Sequence of chain 16.B:
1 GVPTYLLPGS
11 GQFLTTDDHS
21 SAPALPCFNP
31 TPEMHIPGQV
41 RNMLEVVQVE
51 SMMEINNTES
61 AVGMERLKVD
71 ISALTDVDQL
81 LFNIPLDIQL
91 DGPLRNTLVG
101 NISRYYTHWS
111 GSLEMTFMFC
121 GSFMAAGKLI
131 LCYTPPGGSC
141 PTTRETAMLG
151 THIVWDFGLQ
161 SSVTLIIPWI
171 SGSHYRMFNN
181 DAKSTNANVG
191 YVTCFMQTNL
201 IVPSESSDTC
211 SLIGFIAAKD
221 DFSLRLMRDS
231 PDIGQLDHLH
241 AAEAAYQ

Sequence of chain 17.B:
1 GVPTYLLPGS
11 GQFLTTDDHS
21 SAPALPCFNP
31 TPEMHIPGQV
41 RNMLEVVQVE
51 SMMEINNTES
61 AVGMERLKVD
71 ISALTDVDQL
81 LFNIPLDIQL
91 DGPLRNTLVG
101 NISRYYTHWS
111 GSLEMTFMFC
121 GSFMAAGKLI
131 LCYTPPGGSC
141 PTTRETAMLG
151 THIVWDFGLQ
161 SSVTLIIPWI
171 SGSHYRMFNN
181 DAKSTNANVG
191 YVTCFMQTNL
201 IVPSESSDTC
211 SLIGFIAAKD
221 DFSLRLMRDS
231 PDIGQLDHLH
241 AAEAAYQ

Sequence of chain 16.A:
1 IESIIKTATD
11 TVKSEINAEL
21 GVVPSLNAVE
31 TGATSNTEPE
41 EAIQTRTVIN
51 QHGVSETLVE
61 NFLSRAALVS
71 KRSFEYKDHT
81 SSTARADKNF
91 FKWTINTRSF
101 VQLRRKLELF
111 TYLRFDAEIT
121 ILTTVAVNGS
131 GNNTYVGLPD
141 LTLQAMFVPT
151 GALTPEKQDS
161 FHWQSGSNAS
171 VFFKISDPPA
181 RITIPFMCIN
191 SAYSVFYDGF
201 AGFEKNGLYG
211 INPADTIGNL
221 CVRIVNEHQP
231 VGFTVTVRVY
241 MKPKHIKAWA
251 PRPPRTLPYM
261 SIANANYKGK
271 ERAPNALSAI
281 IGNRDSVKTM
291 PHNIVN

This protein binds this small molecule.
Small molecule (SMILES): Cc1cc(CCCOc2c(C)cc(-c3noc(C(F)(F)F)n3)cc2C)on1

Binding-site contacts:
Ligand atom F1 contacts residue SER170 of chain 16.A at 3.7 Å.
Ligand atom CM6 contacts residue ILE184 of chain 16.A at 3.5 Å (hydrophobic).
Ligand atom CM6 contacts residue MET187 of chain 16.A at 3.8 Å (hydrophobic).
Ligand atom F2 contacts residue ALA145 of chain 16.A at 3.0 Å.
Ligand atom CM4 contacts residue ILE182 of chain 16.A at 3.6 Å (hydrophobic).
Ligand atom F3 contacts residue ALA24 of chain 16.B at 3.9 Å.
Ligand atom F2 contacts residue ALA169 of chain 16.A at 2.2 Å.
Ligand atom N3A contacts residue ILE184 of chain 16.A at 3.9 Å.
Ligand atom C5B contacts residue ILE184 of chain 16.A at 3.4 Å (hydrophobic).
Ligand atom CM2 contacts residue ILE119 of chain 16.A at 3.5 Å (hydrophobic).
Ligand atom CM2 contacts residue TRP93 of chain 16.A at 3.9 Å (hydrophobic).
Ligand atom CM3 contacts residue THR97 of chain 16.A at 3.9 Å.
Ligand atom C2B contacts residue ILE119 of chain 16.A at 3.5 Å (hydrophobic).
Ligand atom O1A contacts residue ALA145 of chain 16.A at 3.8 Å.
Ligand atom N3A contacts residue ILE182 of chain 16.A at 3.0 Å.
Ligand atom O1A contacts residue ILE182 of chain 16.A at 3.9 Å.
Ligand atom N1A contacts residue LEU220 of chain 16.A at 3.0 Å.
Ligand atom F2 contacts residue PHE147 of chain 16.A at 3.2 Å.
Ligand atom C6B contacts residue ILE184 of chain 16.A at 3.7 Å (hydrophobic).
Ligand atom F2 contacts residue SER170 of chain 16.A at 3.5 Å.
Ligand atom CM6 contacts residue ILE217 of chain 16.A at 3.4 Å (hydrophobic).
Ligand atom C1B contacts residue ILE95 of chain 16.A at 3.5 Å (hydrophobic).
Ligand atom C6B contacts residue ILE95 of chain 16.A at 3.6 Å (hydrophobic).
Ligand atom F2 contacts residue MET146 of chain 16.A at 3.7 Å.
Ligand atom CM4 contacts residue ALA145 of chain 16.A at 3.5 Å (hydrophobic).
Ligand atom F1 contacts residue VAL171 of chain 16.A at 3.0 Å.
Ligand atom O1A contacts residue LEU220 of chain 16.A at 3.4 Å.
Ligand atom C2A contacts residue LEU220 of chain 16.A at 3.8 Å (hydrophobic).
Ligand atom F3 contacts residue LEU14 of chain 17.B at 3.9 Å.
Ligand atom C2A contacts residue ILE182 of chain 16.A at 3.6 Å (hydrophobic).
Ligand atom O1B contacts residue ILE95 of chain 16.A at 3.0 Å.
Ligand atom CM4 contacts residue ALA169 of chain 16.A at 3.5 Å (hydrophobic).
Ligand atom F1 contacts residue ALA145 of chain 16.A at 3.0 Å.
Ligand atom O1 contacts residue ILE217 of chain 16.A at 3.2 Å.
Ligand atom C4 contacts residue PHE115 of chain 16.A at 3.3 Å (hydrophobic).
Ligand atom C3A contacts residue ILE182 of chain 16.A at 3.2 Å (hydrophobic).
Ligand atom C3B contacts residue ILE119 of chain 16.A at 3.5 Å (hydrophobic).
Ligand atom F3 contacts residue ALA169 of chain 16.A at 3.7 Å.
Ligand atom N3A contacts residue PHE147 of chain 16.A at 3.6 Å.
Ligand atom F3 contacts residue ILE182 of chain 16.A at 3.2 Å.